A protein and the small-molecule ligand that binds it are described below.
Small molecule (SMILES): CC(=O)N[C@@H]1[C@@H](O)[C@H](O)[C@@H](CO)O[C@H]1O

Binding-site contacts:
Ligand atom C3 contacts residue SER53 of chain 1.C at 4.0 Å.
Ligand atom C3 contacts residue ASN25 of chain 1.C at 3.8 Å.
Ligand atom C8 contacts residue GLY21 of chain 1.C at 3.9 Å.
Ligand atom O7 contacts residue GLY21 of chain 1.C at 3.4 Å.
Ligand atom O5 contacts residue ASN25 of chain 1.C at 2.3 Å (h-bond).
Ligand atom C5 contacts residue ASN25 of chain 1.C at 3.6 Å.
Ligand atom C8 contacts residue LEU50 of chain 1.C at 3.8 Å (hydrophobic).
Ligand atom N2 contacts residue SER53 of chain 1.C at 4.1 Å.
Ligand atom C7 contacts residue GLY21 of chain 1.C at 3.9 Å.
Ligand atom C7 contacts residue ASN25 of chain 1.C at 3.6 Å.
Ligand atom C8 contacts residue PHE20 of chain 1.C at 4.0 Å (hydrophobic).
Ligand atom C4 contacts residue SER53 of chain 1.C at 4.4 Å.
Ligand atom O4 contacts residue SER53 of chain 1.C at 3.7 Å.
Ligand atom N2 contacts residue ASN25 of chain 1.C at 3.0 Å (h-bond).
Ligand atom O7 contacts residue ASN25 of chain 1.C at 3.7 Å.
Ligand atom C1 contacts residue ASN25 of chain 1.C at 1.4 Å.
Ligand atom O3 contacts residue SER53 of chain 1.C at 3.5 Å.
Ligand atom C2 contacts residue ASN25 of chain 1.C at 2.5 Å.
Ligand atom C8 contacts residue PHE24 of chain 1.C at 4.1 Å (hydrophobic).
Ligand atom C4 contacts residue ASN25 of chain 1.C at 4.2 Å.

Sequence of chain 1.C:
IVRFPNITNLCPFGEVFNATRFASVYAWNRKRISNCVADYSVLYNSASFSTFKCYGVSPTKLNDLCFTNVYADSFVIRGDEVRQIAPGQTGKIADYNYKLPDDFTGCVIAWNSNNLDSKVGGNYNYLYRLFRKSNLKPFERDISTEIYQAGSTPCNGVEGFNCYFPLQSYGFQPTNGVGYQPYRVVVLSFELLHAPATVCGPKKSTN